Sequence of chain 1.D:
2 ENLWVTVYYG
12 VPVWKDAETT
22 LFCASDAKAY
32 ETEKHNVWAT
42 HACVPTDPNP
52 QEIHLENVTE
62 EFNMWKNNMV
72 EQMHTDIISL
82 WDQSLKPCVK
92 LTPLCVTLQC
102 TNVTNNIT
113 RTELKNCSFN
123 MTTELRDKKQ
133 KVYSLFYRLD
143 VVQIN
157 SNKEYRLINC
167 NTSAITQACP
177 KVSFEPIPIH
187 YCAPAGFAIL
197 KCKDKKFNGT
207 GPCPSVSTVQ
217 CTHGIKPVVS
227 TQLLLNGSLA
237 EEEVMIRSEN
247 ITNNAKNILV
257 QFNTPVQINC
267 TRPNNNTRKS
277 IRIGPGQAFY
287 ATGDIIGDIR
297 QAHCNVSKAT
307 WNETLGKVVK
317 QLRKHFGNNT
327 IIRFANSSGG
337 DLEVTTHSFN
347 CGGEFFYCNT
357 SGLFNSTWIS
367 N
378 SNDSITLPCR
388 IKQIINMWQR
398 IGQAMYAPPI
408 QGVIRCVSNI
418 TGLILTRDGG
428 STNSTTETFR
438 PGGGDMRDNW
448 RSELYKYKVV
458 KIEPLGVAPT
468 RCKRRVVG

Binding-site contacts:
Ligand atom C2 contacts residue ASN246 of chain 1.D at 2.6 Å.
Ligand atom O5 contacts residue ASN249 of chain 1.D at 3.8 Å.
Ligand atom C7 contacts residue THR248 of chain 1.D at 4.0 Å.
Ligand atom N2 contacts residue THR248 of chain 1.D at 4.5 Å.
Ligand atom O5 contacts residue ASN246 of chain 1.D at 2.4 Å (h-bond).
Ligand atom C5 contacts residue ASN246 of chain 1.D at 3.6 Å.
Ligand atom C7 contacts residue ASN246 of chain 1.D at 3.8 Å.
Ligand atom N2 contacts residue ASN246 of chain 1.D at 2.8 Å (h-bond).
Ligand atom C3 contacts residue ASN246 of chain 1.D at 3.8 Å.
Ligand atom C1 contacts residue ASN246 of chain 1.D at 1.4 Å.
Ligand atom C1 contacts residue ASN249 of chain 1.D at 3.6 Å.
Ligand atom O7 contacts residue THR248 of chain 1.D at 2.8 Å (h-bond).
Ligand atom O7 contacts residue ASN246 of chain 1.D at 3.8 Å.
Ligand atom C8 contacts residue BMA3 of chain 1.L at 3.4 Å.
Ligand atom C5 contacts residue ASN249 of chain 1.D at 3.9 Å.
Ligand atom C4 contacts residue ASN246 of chain 1.D at 4.2 Å.

A protein and the small-molecule ligand that binds it are described below.
Small molecule (SMILES): CC(=O)N[C@H]1[C@H](O[C@H]2[C@H](O)[C@@H](NC(C)=O)CO[C@@H]2CO)O[C@H](CO)[C@@H](O[C@@H]2O[C@H](CO[C@H]3O[C@H](CO[C@H]4O[C@H](CO)[C@@H](O)[C@H](O)[C@@H]4O)[C@@H](O)[C@H](O)[C@@H]3O)[C@@H](O)[C@H](O[C@H]3O[C@H](CO)[C@@H](O)[C@H](O)[C@@H]3O)[C@@H]2O)[C@@H]1O